Binding-site contacts:
Ligand atom O5 contacts residue ASN153 of chain 1.A at 2.5 Å (h-bond).
Ligand atom N2 contacts residue ASN141 of chain 1.A at 4.3 Å.
Ligand atom O7 contacts residue ASN141 of chain 1.A at 3.0 Å (h-bond).
Ligand atom C6 contacts residue TYR170 of chain 1.A at 4.0 Å (hydrophobic).
Ligand atom O7 contacts residue VAL139 of chain 1.A at 4.2 Å.
Ligand atom C2 contacts residue ASN153 of chain 1.A at 2.5 Å.
Ligand atom N2 contacts residue ASN153 of chain 1.A at 3.0 Å (h-bond).
Ligand atom C1 contacts residue ASN153 of chain 1.A at 1.5 Å.
Ligand atom C8 contacts residue ASN141 of chain 1.A at 3.9 Å.
Ligand atom C8 contacts residue VAL139 of chain 1.A at 3.9 Å (hydrophobic).
Ligand atom C5 contacts residue ASN153 of chain 1.A at 3.8 Å.
Ligand atom C8 contacts residue ASP325 of chain 1.A at 4.2 Å.
Ligand atom O6 contacts residue TYR170 of chain 1.A at 4.3 Å.
Ligand atom C3 contacts residue ASN153 of chain 1.A at 3.9 Å.
Ligand atom C7 contacts residue ASN141 of chain 1.A at 3.5 Å.
Ligand atom N2 contacts residue ASP325 of chain 1.A at 4.0 Å.
Ligand atom C4 contacts residue ASN153 of chain 1.A at 4.3 Å.
Ligand atom C8 contacts residue LEU172 of chain 1.A at 3.9 Å (hydrophobic).
Ligand atom O5 contacts residue TYR170 of chain 1.A at 4.1 Å.
Ligand atom C7 contacts residue ASN153 of chain 1.A at 3.4 Å.
Ligand atom C7 contacts residue LEU172 of chain 1.A at 4.4 Å (hydrophobic).
Ligand atom C5 contacts residue TYR170 of chain 1.A at 4.3 Å (hydrophobic).
Ligand atom O7 contacts residue ASN153 of chain 1.A at 3.3 Å (h-bond).

Sequence of chain 1.A:
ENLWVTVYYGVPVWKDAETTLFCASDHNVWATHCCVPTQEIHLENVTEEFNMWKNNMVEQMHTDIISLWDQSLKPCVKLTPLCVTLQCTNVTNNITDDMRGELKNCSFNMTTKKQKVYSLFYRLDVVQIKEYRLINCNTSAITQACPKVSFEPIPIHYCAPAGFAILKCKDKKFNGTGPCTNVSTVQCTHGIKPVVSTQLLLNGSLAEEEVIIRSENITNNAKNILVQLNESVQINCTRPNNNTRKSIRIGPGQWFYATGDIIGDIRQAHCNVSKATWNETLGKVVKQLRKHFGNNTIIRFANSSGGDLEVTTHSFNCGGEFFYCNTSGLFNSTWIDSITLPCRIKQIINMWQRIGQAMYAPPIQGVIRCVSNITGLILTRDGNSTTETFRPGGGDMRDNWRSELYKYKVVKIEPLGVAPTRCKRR

The protein below binds the small molecule below.
Small molecule (SMILES): CC(=O)N[C@@H]1[C@@H](O)[C@H](O)[C@@H](CO)O[C@H]1O